Sequence of chain 5.A:
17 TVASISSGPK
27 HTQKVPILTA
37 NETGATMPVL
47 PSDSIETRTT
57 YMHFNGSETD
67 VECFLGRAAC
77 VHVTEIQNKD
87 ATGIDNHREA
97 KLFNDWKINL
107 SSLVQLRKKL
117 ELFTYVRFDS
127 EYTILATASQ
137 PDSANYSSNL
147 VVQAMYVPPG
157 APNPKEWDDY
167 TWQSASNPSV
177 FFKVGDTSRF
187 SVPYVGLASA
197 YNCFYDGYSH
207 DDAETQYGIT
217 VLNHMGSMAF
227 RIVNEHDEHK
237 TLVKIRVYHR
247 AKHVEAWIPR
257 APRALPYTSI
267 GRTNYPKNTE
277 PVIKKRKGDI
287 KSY

Sequence of chain 5.C:
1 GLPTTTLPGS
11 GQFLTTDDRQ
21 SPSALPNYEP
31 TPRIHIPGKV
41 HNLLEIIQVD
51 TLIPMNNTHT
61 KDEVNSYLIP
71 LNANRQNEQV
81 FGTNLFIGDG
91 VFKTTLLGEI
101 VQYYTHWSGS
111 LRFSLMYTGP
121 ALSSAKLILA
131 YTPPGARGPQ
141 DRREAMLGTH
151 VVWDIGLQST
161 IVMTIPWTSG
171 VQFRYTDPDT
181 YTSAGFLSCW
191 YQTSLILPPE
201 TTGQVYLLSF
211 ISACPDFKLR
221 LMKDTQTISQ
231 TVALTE

Sequence of chain 1.C:
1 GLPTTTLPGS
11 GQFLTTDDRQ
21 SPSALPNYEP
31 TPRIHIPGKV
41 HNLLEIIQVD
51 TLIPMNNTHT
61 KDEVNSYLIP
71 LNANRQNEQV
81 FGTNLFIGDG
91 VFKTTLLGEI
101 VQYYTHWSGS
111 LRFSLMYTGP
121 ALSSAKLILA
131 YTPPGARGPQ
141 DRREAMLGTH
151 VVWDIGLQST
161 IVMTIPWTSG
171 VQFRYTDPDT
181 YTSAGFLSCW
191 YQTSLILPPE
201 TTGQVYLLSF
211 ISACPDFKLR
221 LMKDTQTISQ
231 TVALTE

A protein and the small-molecule ligand that binds it are described below.
Small molecule (SMILES): Cc1cc(CCCOc2c(C)cc(-c3noc(C(F)(F)F)n3)cc2C)on1

Binding-site contacts:
Ligand atom CM4 contacts residue VAL176 of chain 5.A at 3.7 Å (hydrophobic).
Ligand atom F3 contacts residue ALA150 of chain 5.A at 3.0 Å.
Ligand atom C4 contacts residue LEU106 of chain 5.A at 3.3 Å (hydrophobic).
Ligand atom CM3 contacts residue ASN219 of chain 5.A at 3.5 Å.
Ligand atom O1 contacts residue MET221 of chain 5.A at 3.7 Å.
Ligand atom F3 contacts residue PRO174 of chain 5.A at 3.1 Å.
Ligand atom CM6 contacts residue TYR152 of chain 5.A at 3.4 Å (hydrophobic).
Ligand atom C3A contacts residue PHE186 of chain 5.A at 3.1 Å (hydrophobic).
Ligand atom CM4 contacts residue ALA150 of chain 5.A at 3.7 Å (hydrophobic).
Ligand atom N3A contacts residue PHE186 of chain 5.A at 3.1 Å.
Ligand atom CM4 contacts residue PHE186 of chain 5.A at 3.5 Å (hydrophobic).
Ligand atom F3 contacts residue TYR152 of chain 5.A at 3.6 Å.
Ligand atom F1 contacts residue PHE186 of chain 5.A at 3.3 Å.
Ligand atom F3 contacts residue SER175 of chain 5.A at 2.8 Å.
Ligand atom C2A contacts residue TYR152 of chain 5.A at 3.5 Å (hydrophobic).
Ligand atom C1C contacts residue TYR128 of chain 5.A at 3.3 Å (hydrophobic).
Ligand atom N1A contacts residue PHE186 of chain 5.A at 3.5 Å.
Ligand atom C3 contacts residue LEU106 of chain 5.A at 3.4 Å (hydrophobic).
Ligand atom C3C contacts residue TYR128 of chain 5.A at 3.1 Å (hydrophobic).
Ligand atom C1C contacts residue TYR197 of chain 5.A at 3.7 Å (hydrophobic).
Ligand atom F3 contacts residue VAL176 of chain 5.A at 3.6 Å.
Ligand atom C3B contacts residue MET224 of chain 5.A at 3.6 Å (hydrophobic).
Ligand atom N3A contacts residue TYR152 of chain 5.A at 3.5 Å.
Ligand atom O1A contacts residue PHE186 of chain 5.A at 3.4 Å.
Ligand atom CM2 contacts residue MET224 of chain 5.A at 3.5 Å (hydrophobic).
Ligand atom C5B contacts residue TYR152 of chain 5.A at 3.4 Å (hydrophobic).
Ligand atom CM2 contacts residue TYR128 of chain 5.A at 3.4 Å (hydrophobic).
Ligand atom C4B contacts residue TYR152 of chain 5.A at 3.6 Å (hydrophobic).
Ligand atom C4 contacts residue TYR197 of chain 5.A at 3.7 Å (hydrophobic).
Ligand atom N1A contacts residue PRO174 of chain 5.A at 3.5 Å.
Ligand atom CM6 contacts residue VAL191 of chain 5.A at 3.7 Å (hydrophobic).
Ligand atom F2 contacts residue VAL176 of chain 5.A at 2.7 Å.
Ligand atom C2A contacts residue PHE186 of chain 5.A at 3.3 Å (hydrophobic).
Ligand atom C2C contacts residue TYR128 of chain 5.A at 3.2 Å (hydrophobic).
Ligand atom F2 contacts residue PHE186 of chain 5.A at 3.1 Å.
Ligand atom N1A contacts residue ALA24 of chain 5.C at 3.3 Å.
Ligand atom O1A contacts residue ALA24 of chain 5.C at 3.4 Å.
Ligand atom C6B contacts residue TYR152 of chain 5.A at 3.6 Å (hydrophobic).
Ligand atom F1 contacts residue MET224 of chain 5.A at 3.7 Å.
Ligand atom O1A contacts residue PRO174 of chain 5.A at 3.4 Å.